Binding-site contacts:
Ligand atom C5 contacts residue GLN42 of chain 1.A at 3.6 Å.
Ligand atom O7 contacts residue ASN56 of chain 1.A at 3.5 Å (h-bond).
Ligand atom O4 contacts residue ASN44 of chain 1.A at 3.9 Å.
Ligand atom C2 contacts residue ASN56 of chain 1.A at 2.4 Å.
Ligand atom O5 contacts residue THR58 of chain 1.A at 4.2 Å.
Ligand atom O5 contacts residue ASN56 of chain 1.A at 2.3 Å (h-bond).
Ligand atom N2 contacts residue ASN56 of chain 1.A at 2.9 Å (h-bond).
Ligand atom O6 contacts residue ASN44 of chain 1.A at 2.8 Å (h-bond).
Ligand atom O6 contacts residue ALA46 of chain 1.A at 4.4 Å.
Ligand atom C7 contacts residue ASN56 of chain 1.A at 3.4 Å.
Ligand atom O3 contacts residue ALA46 of chain 1.A at 3.5 Å.
Ligand atom C4 contacts residue ALA46 of chain 1.A at 3.9 Å (hydrophobic).
Ligand atom O7 contacts residue ALA46 of chain 1.A at 4.1 Å.
Ligand atom C1 contacts residue ASN56 of chain 1.A at 1.4 Å.
Ligand atom C3 contacts residue ALA46 of chain 1.A at 4.1 Å (hydrophobic).
Ligand atom C5 contacts residue ASN56 of chain 1.A at 3.6 Å.
Ligand atom C1 contacts residue GLN42 of chain 1.A at 3.5 Å.
Ligand atom O6 contacts residue GLN42 of chain 1.A at 2.5 Å (h-bond).
Ligand atom O7 contacts residue GLY47 of chain 1.A at 3.7 Å.
Ligand atom O5 contacts residue GLN42 of chain 1.A at 2.6 Å (h-bond).
Ligand atom C4 contacts residue GLN42 of chain 1.A at 4.2 Å.
Ligand atom C6 contacts residue THR58 of chain 1.A at 4.2 Å.
Ligand atom C3 contacts residue ASN56 of chain 1.A at 3.8 Å.
Ligand atom C2 contacts residue GLN42 of chain 1.A at 4.0 Å.
Ligand atom C5 contacts residue THR58 of chain 1.A at 4.2 Å.
Ligand atom C6 contacts residue ASN44 of chain 1.A at 4.0 Å.
Ligand atom C2 contacts residue ALA46 of chain 1.A at 3.9 Å (hydrophobic).
Ligand atom C4 contacts residue ASN56 of chain 1.A at 4.2 Å.
Ligand atom O5 contacts residue ALA59 of chain 1.A at 4.4 Å.
Ligand atom C6 contacts residue GLN42 of chain 1.A at 3.1 Å.
Ligand atom C4 contacts residue ASN44 of chain 1.A at 4.1 Å.

This protein binds this small molecule.
Small molecule (SMILES): CC(=O)N[C@@H]1[C@@H](O)[C@H](O)[C@@H](CO)O[C@H]1O

Sequence of chain 1.A:
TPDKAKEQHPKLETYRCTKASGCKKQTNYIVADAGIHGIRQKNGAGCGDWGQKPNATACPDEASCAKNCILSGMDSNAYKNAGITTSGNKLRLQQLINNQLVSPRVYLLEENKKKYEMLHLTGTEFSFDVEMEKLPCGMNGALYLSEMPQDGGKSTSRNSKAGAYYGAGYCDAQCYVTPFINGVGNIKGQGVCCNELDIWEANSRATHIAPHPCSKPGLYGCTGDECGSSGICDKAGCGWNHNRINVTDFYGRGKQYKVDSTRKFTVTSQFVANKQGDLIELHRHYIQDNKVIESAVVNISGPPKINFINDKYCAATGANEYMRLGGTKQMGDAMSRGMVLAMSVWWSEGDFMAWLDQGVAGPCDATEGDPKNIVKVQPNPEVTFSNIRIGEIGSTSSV